The protein below binds the small molecule below.
Small molecule (SMILES): NS(=O)(=O)NCCSc1nonc1/C(=N/O)Nc1ccc(F)c(Br)c1

Binding-site contacts:
Ligand atom C05 contacts residue GLY264 of chain 1.A at 3.8 Å.
Ligand atom N03 contacts residue SER265 of chain 1.A at 3.7 Å.
Ligand atom C18 contacts residue ALA266 of chain 1.A at 3.7 Å (hydrophobic).
Ligand atom F25 contacts residue CYS131 of chain 1.A at 3.4 Å.
Ligand atom C21 contacts residue TYR128 of chain 1.A at 3.8 Å (hydrophobic).
Ligand atom C22 contacts residue TYR128 of chain 1.A at 3.9 Å (hydrophobic).
Ligand atom C18 contacts residue PHE165 of chain 1.A at 3.4 Å (hydrophobic).
Ligand atom C23 contacts residue ALA266 of chain 1.A at 3.8 Å (hydrophobic).
Ligand atom C23 contacts residue SER265 of chain 1.A at 3.6 Å.
Ligand atom C02 contacts residue SER265 of chain 1.A at 3.6 Å.
Ligand atom N01 contacts residue ALA266 of chain 1.A at 3.2 Å (h-bond).
Ligand atom BR contacts residue GLY264 of chain 1.A at 3.7 Å.
Ligand atom C02 contacts residue ALA266 of chain 1.A at 3.5 Å (hydrophobic).
Ligand atom C09 contacts residue GLY264 of chain 1.A at 3.6 Å.
Ligand atom N06 contacts residue PHE165 of chain 1.A at 3.3 Å.
Ligand atom O16 contacts residue LEU376 of chain 1.A at 3.2 Å.
Ligand atom N03 contacts residue ALA266 of chain 1.A at 3.5 Å (h-bond).
Ligand atom O07 contacts residue LEU236 of chain 1.A at 3.5 Å.
Ligand atom C21 contacts residue PHE165 of chain 1.A at 3.6 Å (hydrophobic).
Ligand atom BR contacts residue CYS131 of chain 1.A at 3.6 Å.
Ligand atom C11 contacts residue HEM1 of chain 1.E at 3.3 Å.
Ligand atom O15 contacts residue ARG233 of chain 1.A at 3.0 Å.
Ligand atom O04 contacts residue HEM1 of chain 1.E at 1.8 Å.
Ligand atom O07 contacts residue PHE228 of chain 1.A at 3.5 Å.
Ligand atom O15 contacts residue ILE356 of chain 1.A at 3.7 Å.
Ligand atom N17 contacts residue ARG233 of chain 1.A at 3.6 Å.
Ligand atom S10 contacts residue SER265 of chain 1.A at 3.8 Å.
Ligand atom C02 contacts residue HEM1 of chain 1.E at 3.4 Å.
Ligand atom C11 contacts residue GLY264 of chain 1.A at 3.8 Å.
Ligand atom F25 contacts residue PHE166 of chain 1.A at 3.3 Å.
Ligand atom O04 contacts residue ALA266 of chain 1.A at 3.0 Å (h-bond).
Ligand atom C19 contacts residue SER169 of chain 1.A at 3.4 Å.
Ligand atom N08 contacts residue GLY264 of chain 1.A at 3.8 Å.
Ligand atom N03 contacts residue HEM1 of chain 1.E at 2.7 Å.
Ligand atom N01 contacts residue HEM1 of chain 1.E at 3.7 Å.
Ligand atom N08 contacts residue PHE228 of chain 1.A at 3.9 Å.
Ligand atom C20 contacts residue PHE165 of chain 1.A at 3.3 Å (hydrophobic).
Ligand atom C20 contacts residue SER169 of chain 1.A at 3.3 Å.
Ligand atom S10 contacts residue HEM1 of chain 1.E at 3.4 Å.
Ligand atom C19 contacts residue PHE165 of chain 1.A at 3.1 Å (hydrophobic).

Sequence of chain 1.A:
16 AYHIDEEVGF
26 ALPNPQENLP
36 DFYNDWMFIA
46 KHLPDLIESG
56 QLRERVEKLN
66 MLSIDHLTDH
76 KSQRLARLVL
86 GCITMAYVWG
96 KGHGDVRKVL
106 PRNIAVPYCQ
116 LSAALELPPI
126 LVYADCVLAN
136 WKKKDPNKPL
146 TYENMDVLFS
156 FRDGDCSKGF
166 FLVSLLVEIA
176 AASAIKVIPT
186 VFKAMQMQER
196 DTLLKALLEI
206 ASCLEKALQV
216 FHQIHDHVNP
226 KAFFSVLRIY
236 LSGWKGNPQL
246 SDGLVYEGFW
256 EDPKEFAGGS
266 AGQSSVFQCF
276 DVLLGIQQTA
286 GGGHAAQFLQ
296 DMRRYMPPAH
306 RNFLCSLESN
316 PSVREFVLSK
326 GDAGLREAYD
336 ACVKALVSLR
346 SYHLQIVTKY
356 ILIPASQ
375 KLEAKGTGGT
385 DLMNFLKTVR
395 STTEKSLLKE